Sequence of chain 1.B:
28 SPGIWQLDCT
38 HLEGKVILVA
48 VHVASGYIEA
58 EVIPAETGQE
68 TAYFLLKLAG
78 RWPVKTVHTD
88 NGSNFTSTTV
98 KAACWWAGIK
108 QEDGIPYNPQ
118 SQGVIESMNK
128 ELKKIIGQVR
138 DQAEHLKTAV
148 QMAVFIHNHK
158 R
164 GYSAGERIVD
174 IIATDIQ

Binding-site contacts:
Ligand atom C19 contacts residue THR96 of chain 1.A at 3.9 Å.
Ligand atom C9 contacts residue TYR70 of chain 1.A at 4.0 Å (hydrophobic).
Ligand atom C15 contacts residue GLN139 of chain 1.B at 3.7 Å.
Ligand atom C1 contacts residue THR96 of chain 1.A at 4.0 Å.
Ligand atom O24 contacts residue THR145 of chain 1.B at 2.6 Å (h-bond).
Ligand atom C3 contacts residue GLN139 of chain 1.B at 3.6 Å.
Ligand atom O25 contacts residue ALA140 of chain 1.B at 3.7 Å.
Ligand atom C20 contacts residue MET149 of chain 1.B at 3.7 Å (hydrophobic).
Ligand atom O24 contacts residue ALA140 of chain 1.B at 3.6 Å.
Ligand atom C11 contacts residue HIS142 of chain 1.B at 3.9 Å.
Ligand atom C17 contacts residue THR145 of chain 1.B at 3.8 Å.
Ligand atom C14 contacts residue ALA100 of chain 1.A at 3.8 Å (hydrophobic).
Ligand atom C9 contacts residue THR145 of chain 1.B at 3.9 Å.
Ligand atom O27 contacts residue GLN66 of chain 1.A at 3.0 Å.
Ligand atom C20 contacts residue GLN139 of chain 1.B at 3.9 Å.
Ligand atom C15 contacts residue TRP103 of chain 1.A at 4.0 Å (hydrophobic).
Ligand atom O28 contacts residue THR145 of chain 1.B at 3.2 Å (h-bond).
Ligand atom C15 contacts residue MET149 of chain 1.B at 3.9 Å (hydrophobic).
Ligand atom C9 contacts residue GLN66 of chain 1.A at 3.5 Å.
Ligand atom O28 contacts residue GLN66 of chain 1.A at 3.5 Å (h-bond).
Ligand atom O24 contacts residue HIS142 of chain 1.B at 3.0 Å (h-bond).
Ligand atom C2 contacts residue TYR70 of chain 1.A at 3.9 Å (hydrophobic).
Ligand atom O28 contacts residue HIS142 of chain 1.B at 3.2 Å.
Ligand atom C10 contacts residue GLN66 of chain 1.A at 3.9 Å.
Ligand atom C11 contacts residue GLU141 of chain 1.B at 3.5 Å.
Ligand atom O24 contacts residue GLU141 of chain 1.B at 3.4 Å (salt-bridge).
Ligand atom C18 contacts residue GLN139 of chain 1.B at 3.9 Å.
Ligand atom C11 contacts residue ALA140 of chain 1.B at 3.9 Å (hydrophobic).
Ligand atom O27 contacts residue TYR70 of chain 1.A at 3.6 Å.
Ligand atom C13 contacts residue THR145 of chain 1.B at 3.7 Å.
Ligand atom C2 contacts residue GLN66 of chain 1.A at 3.5 Å.
Ligand atom C4 contacts residue ASP138 of chain 1.B at 3.9 Å.
Ligand atom O25 contacts residue GLU141 of chain 1.B at 2.9 Å (salt-bridge).
Ligand atom C10 contacts residue THR145 of chain 1.B at 3.2 Å.
Ligand atom C13 contacts residue GLN66 of chain 1.A at 3.7 Å.
Ligand atom C7 contacts residue THR145 of chain 1.B at 3.7 Å.
Ligand atom C11 contacts residue THR145 of chain 1.B at 3.3 Å.
Ligand atom C14 contacts residue ALA99 of chain 1.A at 3.8 Å (hydrophobic).
Ligand atom C6 contacts residue THR145 of chain 1.B at 3.2 Å.
Ligand atom C13 contacts residue HIS142 of chain 1.B at 4.1 Å.

Sequence of chain 1.A:
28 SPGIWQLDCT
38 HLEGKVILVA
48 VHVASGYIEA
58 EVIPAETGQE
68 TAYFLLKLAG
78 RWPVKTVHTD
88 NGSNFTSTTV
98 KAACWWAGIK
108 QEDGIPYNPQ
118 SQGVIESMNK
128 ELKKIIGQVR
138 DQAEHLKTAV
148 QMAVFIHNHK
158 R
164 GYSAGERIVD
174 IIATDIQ

The small molecule below binds the protein below.
Small molecule (SMILES): CC(C)C[C@H](CNC(=O)Cc1cc[nH]c1)Cc1ccc2c(c1C(=O)O)OCO2